Binding-site contacts:
Ligand atom C6 contacts residue LEU49 of chain 1.A at 3.6 Å (hydrophobic).
Ligand atom N2 contacts residue ARG37 of chain 1.A at 3.3 Å (salt-bridge).
Ligand atom C4 contacts residue GLU17 of chain 1.A at 3.5 Å.
Ligand atom C3A contacts residue MET34 of chain 1.A at 3.9 Å (hydrophobic).
Ligand atom O11 contacts residue LEU49 of chain 1.A at 3.5 Å (h-bond).
Ligand atom O11 contacts residue HIS50 of chain 1.A at 3.7 Å.
Ligand atom O11 contacts residue THR53 of chain 1.A at 2.6 Å (h-bond).
Ligand atom N1 contacts residue ARG37 of chain 1.A at 3.7 Å.
Ligand atom C7 contacts residue LEU49 of chain 1.A at 3.8 Å (hydrophobic).
Ligand atom N3 contacts residue MET70 of chain 1.A at 3.6 Å.
Ligand atom N3 contacts residue PHE66 of chain 1.A at 4.0 Å.
Ligand atom C3A contacts residue LEU30 of chain 1.A at 3.9 Å (hydrophobic).
Ligand atom C7A contacts residue MET34 of chain 1.A at 3.6 Å (hydrophobic).
Ligand atom NO1 contacts residue LEU30 of chain 1.A at 3.6 Å.
Ligand atom C6 contacts residue ARG69 of chain 1.A at 3.7 Å.
Ligand atom N3 contacts residue ARG37 of chain 1.A at 4.1 Å.
Ligand atom C4 contacts residue PHE66 of chain 1.A at 4.3 Å (hydrophobic).
Ligand atom C5 contacts residue ARG69 of chain 1.A at 4.2 Å.
Ligand atom N2 contacts residue MET70 of chain 1.A at 3.2 Å.
Ligand atom C3A contacts residue GLU17 of chain 1.A at 3.7 Å.
Ligand atom C5 contacts residue THR53 of chain 1.A at 4.2 Å.
Ligand atom C7 contacts residue ARG69 of chain 1.A at 3.9 Å.
Ligand atom N2 contacts residue GLU17 of chain 1.A at 3.4 Å (salt-bridge).
Ligand atom O21 contacts residue LEU30 of chain 1.A at 3.9 Å.
Ligand atom NO1 contacts residue THR53 of chain 1.A at 3.5 Å (h-bond).
Ligand atom C7A contacts residue MET70 of chain 1.A at 4.0 Å (hydrophobic).
Ligand atom O11 contacts residue LEU30 of chain 1.A at 3.6 Å.
Ligand atom O21 contacts residue THR53 of chain 1.A at 3.9 Å.
Ligand atom N1 contacts residue MET34 of chain 1.A at 3.7 Å.
Ligand atom N3 contacts residue GLU17 of chain 1.A at 2.6 Å (salt-bridge).
Ligand atom O21 contacts residue VAL61 of chain 1.A at 3.7 Å.
Ligand atom C6 contacts residue THR53 of chain 1.A at 3.9 Å.
Ligand atom C5 contacts residue LEU30 of chain 1.A at 3.8 Å (hydrophobic).
Ligand atom C7 contacts residue MET34 of chain 1.A at 4.0 Å (hydrophobic).
Ligand atom N2 contacts residue MET34 of chain 1.A at 4.0 Å.
Ligand atom N1 contacts residue MET70 of chain 1.A at 3.6 Å.
Ligand atom N3 contacts residue MET34 of chain 1.A at 4.1 Å.
Ligand atom C4 contacts residue LEU30 of chain 1.A at 3.4 Å (hydrophobic).
Ligand atom O21 contacts residue HIS50 of chain 1.A at 4.2 Å.
Ligand atom C3A contacts residue MET70 of chain 1.A at 4.2 Å (hydrophobic).

A protein and the small-molecule ligand that binds it are described below.
Small molecule (SMILES): O=[N+]([O-])c1ccc2[nH]nnc2c1

Sequence of chain 1.A:
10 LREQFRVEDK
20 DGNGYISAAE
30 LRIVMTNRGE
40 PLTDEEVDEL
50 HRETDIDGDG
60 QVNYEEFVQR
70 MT